Binding-site contacts:
Ligand atom O1P contacts residue GLY403 of chain 1.A at 2.9 Å (h-bond).
Ligand atom O3P contacts residue GLY404 of chain 1.A at 2.8 Å (h-bond).
Ligand atom P1 contacts residue THR65 of chain 2.E at 3.4 Å.
Ligand atom O1 contacts residue LYS334 of chain 1.A at 3.6 Å.
Ligand atom C2 contacts residue LYS175 of chain 1.A at 3.6 Å.
Ligand atom O3P contacts residue LYS175 of chain 1.A at 3.4 Å.
Ligand atom O4P contacts residue HIS327 of chain 1.A at 2.7 Å (h-bond).
Ligand atom O2 contacts residue LYS175 of chain 1.A at 2.9 Å (salt-bridge).
Ligand atom C contacts residue ASN123 of chain 2.E at 3.5 Å.
Ligand atom O2P contacts residue GLY381 of chain 1.A at 2.8 Å (h-bond).
Ligand atom O2P contacts residue LYS334 of chain 1.A at 2.8 Å (salt-bridge).
Ligand atom O5P contacts residue LEU335 of chain 1.A at 3.5 Å.
Ligand atom O4P contacts residue SER379 of chain 1.A at 3.5 Å (h-bond).
Ligand atom O2P contacts residue GLY380 of chain 1.A at 3.3 Å.
Ligand atom C contacts residue GLU60 of chain 2.E at 3.2 Å.
Ligand atom O6 contacts residue LYS175 of chain 1.A at 3.4 Å (salt-bridge).
Ligand atom O2 contacts residue ASP203 of chain 1.A at 2.9 Å (salt-bridge).
Ligand atom O4 contacts residue SER379 of chain 1.A at 3.1 Å (h-bond).
Ligand atom P1 contacts residue LYS334 of chain 1.A at 3.6 Å.
Ligand atom C contacts residue LYS175 of chain 1.A at 3.6 Å.
Ligand atom O6 contacts residue LYS177 of chain 1.A at 2.8 Å (salt-bridge).
Ligand atom O3 contacts residue SER379 of chain 1.A at 2.9 Å (h-bond).
Ligand atom O3 contacts residue HIS327 of chain 1.A at 3.4 Å.
Ligand atom O2P contacts residue THR65 of chain 2.E at 3.5 Å (h-bond).
Ligand atom O5P contacts residue ARG295 of chain 1.A at 2.9 Å (salt-bridge).
Ligand atom O3P contacts residue GLY403 of chain 1.A at 3.6 Å.
Ligand atom O4 contacts residue GLY380 of chain 1.A at 3.5 Å (h-bond).
Ligand atom O2P contacts residue TRP66 of chain 2.E at 3.3 Å.
Ligand atom O5 contacts residue LEU335 of chain 1.A at 3.3 Å.
Ligand atom O7 contacts residue LYS334 of chain 1.A at 3.0 Å (salt-bridge).
Ligand atom C5 contacts residue ASN123 of chain 2.E at 3.5 Å.
Ligand atom O3P contacts residue THR65 of chain 2.E at 2.5 Å (h-bond).
Ligand atom O6P contacts residue HIS327 of chain 1.A at 3.5 Å.
Ligand atom O6 contacts residue GLU60 of chain 2.E at 3.1 Å (salt-bridge).
Ligand atom O7 contacts residue GLU60 of chain 2.E at 2.6 Å (salt-bridge).
Ligand atom O6P contacts residue ARG295 of chain 1.A at 2.9 Å (salt-bridge).
Ligand atom O1 contacts residue LYS175 of chain 1.A at 3.1 Å (salt-bridge).
Ligand atom C3 contacts residue GLU204 of chain 1.A at 3.6 Å.
Ligand atom O6 contacts residue ASN123 of chain 2.E at 3.1 Å (h-bond).
Ligand atom C1 contacts residue SER379 of chain 1.A at 3.6 Å.

Sequence of chain 2.E:
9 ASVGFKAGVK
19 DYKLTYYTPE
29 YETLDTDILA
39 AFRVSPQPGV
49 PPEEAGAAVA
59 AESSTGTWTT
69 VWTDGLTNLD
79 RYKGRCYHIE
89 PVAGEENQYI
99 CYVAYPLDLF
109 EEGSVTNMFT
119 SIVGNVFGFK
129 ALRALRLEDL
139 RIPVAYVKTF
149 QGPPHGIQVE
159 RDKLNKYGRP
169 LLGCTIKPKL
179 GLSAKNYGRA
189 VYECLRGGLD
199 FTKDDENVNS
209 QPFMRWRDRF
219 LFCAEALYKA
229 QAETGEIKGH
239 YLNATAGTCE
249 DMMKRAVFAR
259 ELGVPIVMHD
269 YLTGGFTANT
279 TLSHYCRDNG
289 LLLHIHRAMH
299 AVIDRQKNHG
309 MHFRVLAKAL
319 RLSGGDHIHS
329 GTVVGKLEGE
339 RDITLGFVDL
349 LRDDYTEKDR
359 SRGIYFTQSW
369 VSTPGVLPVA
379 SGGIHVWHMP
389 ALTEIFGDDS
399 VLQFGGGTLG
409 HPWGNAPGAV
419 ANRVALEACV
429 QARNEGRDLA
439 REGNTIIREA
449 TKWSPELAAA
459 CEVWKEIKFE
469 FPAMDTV

Sequence of chain 1.A:
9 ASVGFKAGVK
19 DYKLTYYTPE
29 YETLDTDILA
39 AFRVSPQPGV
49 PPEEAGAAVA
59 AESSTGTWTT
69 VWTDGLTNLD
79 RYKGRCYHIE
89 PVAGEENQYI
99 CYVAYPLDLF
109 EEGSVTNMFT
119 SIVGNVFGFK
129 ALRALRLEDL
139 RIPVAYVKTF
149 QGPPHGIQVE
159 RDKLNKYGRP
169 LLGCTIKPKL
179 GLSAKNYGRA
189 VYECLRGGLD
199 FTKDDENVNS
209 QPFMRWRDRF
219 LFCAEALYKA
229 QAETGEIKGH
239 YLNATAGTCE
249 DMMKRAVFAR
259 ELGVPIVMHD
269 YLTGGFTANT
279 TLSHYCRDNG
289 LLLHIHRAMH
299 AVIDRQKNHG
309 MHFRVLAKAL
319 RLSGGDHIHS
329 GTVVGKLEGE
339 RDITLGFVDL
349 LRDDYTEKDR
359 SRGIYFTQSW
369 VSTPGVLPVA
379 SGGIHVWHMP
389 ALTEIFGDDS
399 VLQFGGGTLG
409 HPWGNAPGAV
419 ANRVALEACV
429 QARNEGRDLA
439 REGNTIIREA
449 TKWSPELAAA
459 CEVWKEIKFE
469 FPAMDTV

This small molecule binds to this protein.
Small molecule (SMILES): O=C(O)[C@@](O)(COP(=O)(O)O)[C@H](O)[C@H](O)COP(=O)(O)O